Sequence of chain 1.A:
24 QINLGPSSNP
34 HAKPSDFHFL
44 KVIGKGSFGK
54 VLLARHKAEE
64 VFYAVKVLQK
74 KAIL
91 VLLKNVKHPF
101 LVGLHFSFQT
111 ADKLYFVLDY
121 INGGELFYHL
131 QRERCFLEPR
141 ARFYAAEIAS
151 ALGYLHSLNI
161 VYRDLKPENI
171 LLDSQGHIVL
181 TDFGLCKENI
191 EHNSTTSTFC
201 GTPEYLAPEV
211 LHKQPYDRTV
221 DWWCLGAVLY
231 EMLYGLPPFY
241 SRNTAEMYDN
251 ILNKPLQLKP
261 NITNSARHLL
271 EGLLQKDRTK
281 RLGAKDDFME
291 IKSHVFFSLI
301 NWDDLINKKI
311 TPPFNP

Binding-site contacts:
Ligand atom C25 contacts residue GLY49 of chain 1.A at 3.5 Å.
Ligand atom C25 contacts residue LYS69 of chain 1.A at 3.2 Å.
Ligand atom O28 contacts residue SER50 of chain 1.A at 3.6 Å.
Ligand atom C21 contacts residue LEU171 of chain 1.A at 3.8 Å (hydrophobic).
Ligand atom O28 contacts residue LYS69 of chain 1.A at 3.0 Å (salt-bridge).
Ligand atom C24 contacts residue ALA67 of chain 1.A at 3.7 Å (hydrophobic).
Ligand atom C8 contacts residue THR181 of chain 1.A at 3.8 Å.
Ligand atom N26 contacts residue ALA67 of chain 1.A at 3.5 Å.
Ligand atom C10 contacts residue ILE46 of chain 1.A at 3.4 Å (hydrophobic).
Ligand atom C16 contacts residue THR181 of chain 1.A at 4.0 Å.
Ligand atom C14 contacts residue TYR120 of chain 1.A at 4.0 Å (hydrophobic).
Ligand atom O29 contacts residue VAL54 of chain 1.A at 3.5 Å.
Ligand atom C23 contacts residue THR181 of chain 1.A at 3.8 Å.
Ligand atom C4 contacts residue ASN122 of chain 1.A at 4.0 Å.
Ligand atom N27 contacts residue ALA67 of chain 1.A at 3.7 Å.
Ligand atom C9 contacts residue THR181 of chain 1.A at 3.6 Å.
Ligand atom C19 contacts residue ILE121 of chain 1.A at 4.0 Å (hydrophobic).
Ligand atom N26 contacts residue ASP119 of chain 1.A at 3.5 Å (salt-bridge).
Ligand atom O29 contacts residue GLY49 of chain 1.A at 3.4 Å.
Ligand atom C18 contacts residue THR181 of chain 1.A at 3.6 Å.
Ligand atom C12 contacts residue ILE46 of chain 1.A at 3.6 Å (hydrophobic).
Ligand atom C14 contacts residue ILE121 of chain 1.A at 3.2 Å (hydrophobic).
Ligand atom N27 contacts residue ASP119 of chain 1.A at 3.7 Å.
Ligand atom N27 contacts residue ILE121 of chain 1.A at 3.2 Å (h-bond).
Ligand atom C9 contacts residue VAL54 of chain 1.A at 3.8 Å (hydrophobic).
Ligand atom C21 contacts residue ILE121 of chain 1.A at 4.0 Å (hydrophobic).
Ligand atom C6 contacts residue VAL54 of chain 1.A at 3.9 Å (hydrophobic).
Ligand atom C4 contacts residue ILE121 of chain 1.A at 4.0 Å (hydrophobic).
Ligand atom O29 contacts residue LYS69 of chain 1.A at 3.1 Å (salt-bridge).
Ligand atom C14 contacts residue LEU171 of chain 1.A at 4.0 Å (hydrophobic).
Ligand atom C24 contacts residue LEU171 of chain 1.A at 4.0 Å (hydrophobic).
Ligand atom C13 contacts residue LEU118 of chain 1.A at 3.6 Å (hydrophobic).
Ligand atom O28 contacts residue GLY49 of chain 1.A at 3.4 Å.
Ligand atom C6 contacts residue THR181 of chain 1.A at 3.8 Å.
Ligand atom C12 contacts residue LEU171 of chain 1.A at 3.7 Å (hydrophobic).
Ligand atom C21 contacts residue ILE46 of chain 1.A at 3.7 Å (hydrophobic).
Ligand atom C22 contacts residue LEU171 of chain 1.A at 3.8 Å (hydrophobic).
Ligand atom O28 contacts residue PHE51 of chain 1.A at 4.0 Å.
Ligand atom C11 contacts residue ILE121 of chain 1.A at 3.2 Å (hydrophobic).
Ligand atom C20 contacts residue ILE46 of chain 1.A at 3.7 Å (hydrophobic).

A small-molecule ligand and the protein it binds are described below.
Small molecule (SMILES): O=C(O)Cc1ccc(-c2c[nH]c3ncc(-c4ccc5ccccc5c4)cc23)cc1